Binding-site contacts:
Ligand atom O7 contacts residue CYS15 of chain 1.A at 2.9 Å (h-bond).
Ligand atom O7 contacts residue VAL16 of chain 1.A at 3.9 Å.
Ligand atom C8 contacts residue ASN17 of chain 1.A at 3.5 Å.
Ligand atom C7 contacts residue ASN17 of chain 1.A at 3.4 Å.
Ligand atom C6 contacts residue ASN137 of chain 1.A at 4.0 Å.
Ligand atom N2 contacts residue ASN17 of chain 1.A at 2.9 Å (h-bond).
Ligand atom C5 contacts residue ASN137 of chain 1.A at 3.8 Å.
Ligand atom C3 contacts residue ASN17 of chain 1.A at 3.8 Å.
Ligand atom C4 contacts residue ASN17 of chain 1.A at 4.2 Å.
Ligand atom O6 contacts residue ASN137 of chain 1.A at 3.4 Å (h-bond).
Ligand atom O5 contacts residue ASN137 of chain 1.A at 3.7 Å.
Ligand atom O7 contacts residue ASN17 of chain 1.A at 3.9 Å.
Ligand atom C5 contacts residue ASN17 of chain 1.A at 3.7 Å.
Ligand atom C7 contacts residue CYS15 of chain 1.A at 4.0 Å (hydrophobic).
Ligand atom O7 contacts residue GLN14 of chain 1.A at 4.1 Å.
Ligand atom C2 contacts residue ASN17 of chain 1.A at 2.5 Å.
Ligand atom O5 contacts residue ASN17 of chain 1.A at 2.4 Å (h-bond).
Ligand atom C1 contacts residue ASN17 of chain 1.A at 1.4 Å.
Ligand atom C1 contacts residue ASN137 of chain 1.A at 4.2 Å.

A small-molecule ligand and the protein it binds are described below.
Small molecule (SMILES): CC(=O)N[C@H]1[C@H](O[C@H]2[C@H](O)[C@@H](NC(C)=O)CO[C@@H]2CO)O[C@H](CO)[C@@H](O)[C@@H]1O

Sequence of chain 1.A:
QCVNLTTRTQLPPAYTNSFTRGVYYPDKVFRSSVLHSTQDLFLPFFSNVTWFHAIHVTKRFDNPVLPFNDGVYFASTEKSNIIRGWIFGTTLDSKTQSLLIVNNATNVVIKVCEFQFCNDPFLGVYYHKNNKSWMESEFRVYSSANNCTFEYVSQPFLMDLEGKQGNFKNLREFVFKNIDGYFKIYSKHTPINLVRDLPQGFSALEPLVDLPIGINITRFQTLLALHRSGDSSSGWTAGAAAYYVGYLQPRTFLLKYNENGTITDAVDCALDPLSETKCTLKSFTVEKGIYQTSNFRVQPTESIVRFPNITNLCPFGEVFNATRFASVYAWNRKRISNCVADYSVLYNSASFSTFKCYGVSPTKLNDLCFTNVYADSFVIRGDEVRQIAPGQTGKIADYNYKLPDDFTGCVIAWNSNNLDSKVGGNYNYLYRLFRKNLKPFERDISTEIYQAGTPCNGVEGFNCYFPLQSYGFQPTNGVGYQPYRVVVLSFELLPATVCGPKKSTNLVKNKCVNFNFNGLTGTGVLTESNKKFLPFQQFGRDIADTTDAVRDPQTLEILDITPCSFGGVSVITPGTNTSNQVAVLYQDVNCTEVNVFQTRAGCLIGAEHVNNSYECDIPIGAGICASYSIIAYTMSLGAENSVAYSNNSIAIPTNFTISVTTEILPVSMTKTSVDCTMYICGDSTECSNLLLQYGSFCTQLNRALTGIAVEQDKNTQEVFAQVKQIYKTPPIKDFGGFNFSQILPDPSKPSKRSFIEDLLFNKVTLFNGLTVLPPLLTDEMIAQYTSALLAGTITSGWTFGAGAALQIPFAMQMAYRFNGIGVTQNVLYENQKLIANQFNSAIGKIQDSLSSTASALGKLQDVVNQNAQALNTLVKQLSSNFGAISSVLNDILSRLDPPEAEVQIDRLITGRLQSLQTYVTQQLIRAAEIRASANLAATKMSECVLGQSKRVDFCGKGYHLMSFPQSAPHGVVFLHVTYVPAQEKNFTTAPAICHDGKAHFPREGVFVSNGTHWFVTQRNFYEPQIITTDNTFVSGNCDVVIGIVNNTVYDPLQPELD